Sequence of chain 1.H:
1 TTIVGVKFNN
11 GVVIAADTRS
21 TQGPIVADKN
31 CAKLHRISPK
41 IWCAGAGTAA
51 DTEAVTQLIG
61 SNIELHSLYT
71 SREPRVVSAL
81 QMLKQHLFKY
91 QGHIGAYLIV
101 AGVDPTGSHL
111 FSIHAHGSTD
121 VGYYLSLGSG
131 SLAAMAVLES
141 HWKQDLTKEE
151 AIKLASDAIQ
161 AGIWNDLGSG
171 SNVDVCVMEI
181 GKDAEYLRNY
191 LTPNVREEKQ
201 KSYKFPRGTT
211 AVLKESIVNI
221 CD

The small molecule below binds the protein below.
Small molecule (SMILES): C[C@]1(O)[C@@H](CCF)C(=O)N[C@]1(C=O)[C@@H](O)[C@@H]1C=CCCC1

Binding-site contacts:
Ligand atom C2 contacts residue THR21 of chain 1.H at 3.3 Å.
Ligand atom C12 contacts residue GLY45 of chain 1.H at 3.7 Å.
Ligand atom O17 contacts residue ALA46 of chain 1.H at 3.5 Å.
Ligand atom O5 contacts residue SER129 of chain 1.H at 3.6 Å.
Ligand atom C16 contacts residue GLY47 of chain 1.H at 4.0 Å.
Ligand atom C4 contacts residue THR21 of chain 1.H at 4.0 Å.
Ligand atom C6 contacts residue THR21 of chain 1.H at 3.4 Å.
Ligand atom C13 contacts residue THR52 of chain 1.H at 3.8 Å.
Ligand atom C13 contacts residue ALA49 of chain 1.H at 3.8 Å (hydrophobic).
Ligand atom C7 contacts residue THR1 of chain 1.H at 2.5 Å.
Ligand atom O20 contacts residue GLY47 of chain 1.H at 3.5 Å (h-bond).
Ligand atom C12 contacts residue LYS33 of chain 1.H at 3.5 Å.
Ligand atom C6 contacts residue GLY168 of chain 1.H at 3.1 Å.
Ligand atom C9 contacts residue GLY47 of chain 1.H at 3.5 Å.
Ligand atom N18 contacts residue THR1 of chain 1.H at 3.8 Å.
Ligand atom C8 contacts residue THR1 of chain 1.H at 3.0 Å.
Ligand atom O15 contacts residue ARG19 of chain 1.H at 4.0 Å.
Ligand atom C16 contacts residue THR1 of chain 1.H at 1.5 Å.
Ligand atom F21 contacts residue TYR33 of chain 1.Z at 3.1 Å.
Ligand atom O5 contacts residue THR1 of chain 1.H at 2.9 Å (h-bond).
Ligand atom C13 contacts residue GLY45 of chain 1.H at 3.3 Å.
Ligand atom C4 contacts residue THR1 of chain 1.H at 3.2 Å.
Ligand atom C3 contacts residue THR21 of chain 1.H at 3.3 Å.
Ligand atom C6 contacts residue ARG19 of chain 1.H at 3.9 Å.
Ligand atom C14 contacts residue GLY45 of chain 1.H at 3.8 Å.
Ligand atom O15 contacts residue THR21 of chain 1.H at 3.2 Å (h-bond).
Ligand atom O17 contacts residue GLY47 of chain 1.H at 2.9 Å (h-bond).
Ligand atom O17 contacts residue THR1 of chain 1.H at 2.3 Å (h-bond).
Ligand atom C10 contacts residue SER20 of chain 1.H at 3.5 Å.
Ligand atom C14 contacts residue ALA46 of chain 1.H at 3.8 Å (hydrophobic).
Ligand atom C6 contacts residue THR1 of chain 1.H at 3.6 Å.
Ligand atom C19 contacts residue GLY47 of chain 1.H at 3.5 Å.
Ligand atom N18 contacts residue GLY47 of chain 1.H at 2.9 Å (h-bond).
Ligand atom C10 contacts residue ALA49 of chain 1.H at 3.5 Å (hydrophobic).
Ligand atom O15 contacts residue SER20 of chain 1.H at 3.4 Å.
Ligand atom C14 contacts residue GLY47 of chain 1.H at 3.4 Å.
Ligand atom C8 contacts residue ARG19 of chain 1.H at 4.0 Å.
Ligand atom C9 contacts residue THR1 of chain 1.H at 4.0 Å.
Ligand atom C14 contacts residue THR1 of chain 1.H at 3.7 Å.
Ligand atom C11 contacts residue ALA49 of chain 1.H at 3.5 Å (hydrophobic).

Sequence of chain 1.Z:
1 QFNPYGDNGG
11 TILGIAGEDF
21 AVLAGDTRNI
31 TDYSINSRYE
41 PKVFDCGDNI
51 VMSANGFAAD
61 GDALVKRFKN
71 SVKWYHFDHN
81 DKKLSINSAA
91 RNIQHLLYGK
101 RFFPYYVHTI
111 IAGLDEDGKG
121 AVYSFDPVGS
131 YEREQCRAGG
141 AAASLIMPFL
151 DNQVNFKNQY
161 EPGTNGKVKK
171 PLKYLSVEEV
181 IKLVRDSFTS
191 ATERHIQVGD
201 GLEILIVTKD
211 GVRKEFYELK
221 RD